Binding-site contacts:
Ligand atom C1 contacts residue HIS92 of chain 1.E at 3.7 Å.
Ligand atom C7 contacts residue ASN89 of chain 1.E at 3.3 Å.
Ligand atom O5 contacts residue ASN89 of chain 1.E at 2.5 Å (h-bond).
Ligand atom N2 contacts residue ASN89 of chain 1.E at 2.9 Å (h-bond).
Ligand atom O5 contacts residue HIS92 of chain 1.E at 4.3 Å.
Ligand atom C8 contacts residue SER91 of chain 1.E at 3.7 Å.
Ligand atom N2 contacts residue SER91 of chain 1.E at 3.1 Å (h-bond).
Ligand atom C2 contacts residue ASN89 of chain 1.E at 2.5 Å.
Ligand atom C2 contacts residue HIS92 of chain 1.E at 4.5 Å.
Ligand atom C2 contacts residue SER91 of chain 1.E at 4.0 Å.
Ligand atom C3 contacts residue ASN89 of chain 1.E at 3.9 Å.
Ligand atom O5 contacts residue LYS88 of chain 1.E at 3.8 Å.
Ligand atom C8 contacts residue ASN89 of chain 1.E at 3.5 Å.
Ligand atom C1 contacts residue ASN89 of chain 1.E at 1.5 Å.
Ligand atom N2 contacts residue HIS92 of chain 1.E at 4.5 Å.
Ligand atom C4 contacts residue ASN89 of chain 1.E at 4.4 Å.
Ligand atom C3 contacts residue HIS92 of chain 1.E at 4.1 Å.
Ligand atom O7 contacts residue ASN89 of chain 1.E at 3.4 Å (h-bond).
Ligand atom C1 contacts residue SER91 of chain 1.E at 3.9 Å.
Ligand atom C5 contacts residue HIS92 of chain 1.E at 4.1 Å.
Ligand atom C5 contacts residue ASN89 of chain 1.E at 3.8 Å.
Ligand atom C7 contacts residue SER91 of chain 1.E at 3.8 Å.
Ligand atom O6 contacts residue LYS88 of chain 1.E at 3.5 Å.
Ligand atom C6 contacts residue LYS88 of chain 1.E at 4.5 Å.

A protein and the small-molecule ligand that binds it are described below.
Small molecule (SMILES): CC(=O)N[C@H]1[C@H](O[C@H]2[C@H](O)[C@@H](NC(C)=O)CO[C@@H]2CO)O[C@H](CO)[C@@H](O[C@@H]2O[C@H](CO)[C@@H](O)[C@H](O)[C@@H]2O)[C@@H]1O

Sequence of chain 1.E:
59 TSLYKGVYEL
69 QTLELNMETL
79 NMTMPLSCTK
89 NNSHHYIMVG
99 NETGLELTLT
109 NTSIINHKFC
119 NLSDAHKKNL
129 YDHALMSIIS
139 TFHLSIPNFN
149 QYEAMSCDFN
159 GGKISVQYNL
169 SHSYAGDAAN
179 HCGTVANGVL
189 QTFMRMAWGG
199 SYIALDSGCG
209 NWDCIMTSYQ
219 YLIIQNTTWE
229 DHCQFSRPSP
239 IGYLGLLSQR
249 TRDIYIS